A protein and the small-molecule ligand that binds it are described below.
Small molecule (SMILES): COc1cc(/C=C/C(=O)O)ccc1O

Sequence of chain 2.A:
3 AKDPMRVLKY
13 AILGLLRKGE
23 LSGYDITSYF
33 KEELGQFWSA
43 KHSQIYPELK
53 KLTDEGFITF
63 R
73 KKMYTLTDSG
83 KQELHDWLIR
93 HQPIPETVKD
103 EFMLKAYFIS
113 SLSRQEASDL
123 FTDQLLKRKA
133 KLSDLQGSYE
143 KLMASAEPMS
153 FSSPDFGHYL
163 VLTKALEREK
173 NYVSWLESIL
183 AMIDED

Sequence of chain 1.A:
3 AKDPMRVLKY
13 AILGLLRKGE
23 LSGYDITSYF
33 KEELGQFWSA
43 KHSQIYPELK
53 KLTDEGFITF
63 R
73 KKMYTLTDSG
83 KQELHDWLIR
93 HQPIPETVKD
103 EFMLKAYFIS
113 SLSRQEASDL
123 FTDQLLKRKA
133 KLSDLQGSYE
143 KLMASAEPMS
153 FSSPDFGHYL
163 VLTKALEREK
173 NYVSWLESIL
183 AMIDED

Binding-site contacts:
Ligand atom O1 contacts residue THR99 of chain 2.A at 2.6 Å (h-bond).
Ligand atom O3 contacts residue SER140 of chain 1.A at 2.8 Å (h-bond).
Ligand atom C2 contacts residue GLN38 of chain 1.A at 3.8 Å.
Ligand atom C9 contacts residue THR99 of chain 2.A at 3.4 Å.
Ligand atom C9 contacts residue ARG170 of chain 1.A at 3.4 Å.
Ligand atom C3 contacts residue LEU164 of chain 1.A at 3.6 Å (hydrophobic).
Ligand atom C4 contacts residue HIS160 of chain 1.A at 3.6 Å.
Ligand atom C10 contacts residue SER140 of chain 1.A at 2.8 Å.
Ligand atom O1 contacts residue GLN38 of chain 1.A at 3.9 Å.
Ligand atom C6 contacts residue VAL163 of chain 1.A at 3.9 Å (hydrophobic).
Ligand atom O2 contacts residue THR99 of chain 2.A at 3.4 Å.
Ligand atom O4 contacts residue HIS160 of chain 1.A at 2.9 Å (h-bond).
Ligand atom C8 contacts residue GLN38 of chain 1.A at 3.8 Å.
Ligand atom C5 contacts residue VAL163 of chain 1.A at 4.1 Å (hydrophobic).
Ligand atom C2 contacts residue LEU164 of chain 1.A at 3.8 Å (hydrophobic).
Ligand atom C9 contacts residue ALA167 of chain 1.A at 3.6 Å (hydrophobic).
Ligand atom C6 contacts residue GLU35 of chain 1.A at 4.1 Å.
Ligand atom C4 contacts residue GLU35 of chain 1.A at 4.0 Å.
Ligand atom C5 contacts residue GLU35 of chain 1.A at 4.0 Å.
Ligand atom O1 contacts residue ARG170 of chain 1.A at 2.8 Å (salt-bridge).
Ligand atom C10 contacts residue LEU137 of chain 1.A at 3.9 Å (hydrophobic).
Ligand atom C8 contacts residue ALA167 of chain 1.A at 3.7 Å (hydrophobic).
Ligand atom C4 contacts residue LEU164 of chain 1.A at 3.5 Å (hydrophobic).
Ligand atom C9 contacts residue GLN38 of chain 1.A at 3.8 Å.
Ligand atom O2 contacts residue ARG170 of chain 1.A at 3.0 Å (salt-bridge).
Ligand atom O4 contacts residue GLU35 of chain 1.A at 3.7 Å.
Ligand atom C3 contacts residue SER140 of chain 1.A at 4.0 Å.
Ligand atom C8 contacts residue LEU137 of chain 1.A at 3.8 Å (hydrophobic).
Ligand atom C1 contacts residue LEU164 of chain 1.A at 4.0 Å (hydrophobic).
Ligand atom O2 contacts residue PHE39 of chain 1.A at 3.6 Å.
Ligand atom O2 contacts residue ALA167 of chain 1.A at 3.5 Å.
Ligand atom C7 contacts residue ALA167 of chain 1.A at 3.9 Å (hydrophobic).
Ligand atom C2 contacts residue LEU137 of chain 1.A at 3.8 Å (hydrophobic).
Ligand atom C1 contacts residue GLN38 of chain 1.A at 3.8 Å.
Ligand atom C7 contacts residue GLN38 of chain 1.A at 3.9 Å.
Ligand atom O4 contacts residue LEU164 of chain 1.A at 3.6 Å.
Ligand atom C5 contacts residue HIS160 of chain 1.A at 3.4 Å.
Ligand atom C5 contacts residue LEU164 of chain 1.A at 3.4 Å (hydrophobic).
Ligand atom O4 contacts residue SER140 of chain 1.A at 4.1 Å.
Ligand atom C6 contacts residue LEU164 of chain 1.A at 3.9 Å (hydrophobic).